Binding-site contacts:
Ligand atom CL7 contacts residue LEU229 of chain 1.D at 3.6 Å.
Ligand atom C20 contacts residue MET267 of chain 1.D at 3.6 Å (hydrophobic).
Ligand atom N17 contacts residue MET267 of chain 1.D at 3.3 Å.
Ligand atom C22 contacts residue GLU275 of chain 1.D at 3.9 Å.
Ligand atom C15 contacts residue TYR247 of chain 1.D at 3.2 Å (hydrophobic).
Ligand atom C13 contacts residue MET267 of chain 1.D at 3.2 Å (hydrophobic).
Ligand atom C25 contacts residue TYR247 of chain 1.D at 3.8 Å (hydrophobic).
Ligand atom C26 contacts residue PHE283 of chain 1.D at 3.8 Å (hydrophobic).
Ligand atom N4 contacts residue LEU229 of chain 1.D at 3.5 Å.
Ligand atom CL7 contacts residue SER231 of chain 1.D at 2.8 Å.
Ligand atom C12 contacts residue MET267 of chain 1.D at 3.4 Å (hydrophobic).
Ligand atom N19 contacts residue MET267 of chain 1.D at 3.6 Å.
Ligand atom C20 contacts residue GLY279 of chain 1.D at 3.2 Å.
Ligand atom C2 contacts residue PHE283 of chain 1.D at 3.6 Å (hydrophobic).
Ligand atom C18 contacts residue TYR247 of chain 1.D at 3.6 Å (hydrophobic).
Ligand atom N19 contacts residue TYR247 of chain 1.D at 2.4 Å (h-bond).
Ligand atom C14 contacts residue GLN280 of chain 1.D at 3.5 Å.
Ligand atom C14 contacts residue TYR247 of chain 1.D at 3.5 Å (hydrophobic).
Ligand atom C14 contacts residue PHE250 of chain 1.D at 3.8 Å (hydrophobic).
Ligand atom C14 contacts residue MET267 of chain 1.D at 3.7 Å (hydrophobic).
Ligand atom C21 contacts residue GLY279 of chain 1.D at 3.3 Å.
Ligand atom C24 contacts residue GLU275 of chain 1.D at 3.3 Å.
Ligand atom C18 contacts residue GLY279 of chain 1.D at 3.3 Å.
Ligand atom C25 contacts residue MET267 of chain 1.D at 3.5 Å (hydrophobic).
Ligand atom C11 contacts residue PHE283 of chain 1.D at 3.6 Å (hydrophobic).
Ligand atom C23 contacts residue GLU275 of chain 1.D at 3.2 Å.
Ligand atom N16 contacts residue GLY279 of chain 1.D at 3.8 Å.
Ligand atom C12 contacts residue PHE283 of chain 1.D at 3.3 Å (hydrophobic).
Ligand atom C22 contacts residue PRO266 of chain 1.D at 3.8 Å (hydrophobic).
Ligand atom N16 contacts residue MET267 of chain 1.D at 3.3 Å (h-bond).
Ligand atom C11 contacts residue MET267 of chain 1.D at 3.6 Å (hydrophobic).
Ligand atom N17 contacts residue GLY279 of chain 1.D at 3.7 Å.
Ligand atom C15 contacts residue MET267 of chain 1.D at 3.5 Å (hydrophobic).
Ligand atom C24 contacts residue VAL276 of chain 1.D at 3.8 Å (hydrophobic).
Ligand atom C18 contacts residue MET267 of chain 1.D at 3.2 Å (hydrophobic).
Ligand atom C2 contacts residue ILE246 of chain 1.D at 3.8 Å (hydrophobic).
Ligand atom O27 contacts residue GLN280 of chain 1.D at 2.8 Å (h-bond).
Ligand atom C1 contacts residue PHE283 of chain 1.D at 3.6 Å (hydrophobic).
Ligand atom N10 contacts residue PHE283 of chain 1.D at 3.4 Å.
Ligand atom CL7 contacts residue TYR78 of chain 1.D at 3.7 Å.

Sequence of chain 1.D:
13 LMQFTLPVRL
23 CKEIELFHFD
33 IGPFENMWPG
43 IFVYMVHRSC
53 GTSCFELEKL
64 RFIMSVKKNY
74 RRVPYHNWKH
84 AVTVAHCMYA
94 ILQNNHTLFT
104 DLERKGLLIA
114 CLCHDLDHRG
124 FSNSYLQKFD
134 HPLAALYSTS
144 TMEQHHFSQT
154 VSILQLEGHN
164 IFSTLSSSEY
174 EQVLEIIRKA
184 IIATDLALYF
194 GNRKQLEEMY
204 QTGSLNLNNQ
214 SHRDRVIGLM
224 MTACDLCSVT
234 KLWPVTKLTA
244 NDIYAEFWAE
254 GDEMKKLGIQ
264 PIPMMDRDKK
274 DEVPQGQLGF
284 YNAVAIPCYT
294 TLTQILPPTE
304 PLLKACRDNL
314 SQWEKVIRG

A protein and the small-molecule ligand that binds it are described below.
Small molecule (SMILES): CCc1cc(C(=O)Nc2ccn3nc(-c4ccccc4)nc3c2)cc(Cl)n1